Sequence of chain 19.A:
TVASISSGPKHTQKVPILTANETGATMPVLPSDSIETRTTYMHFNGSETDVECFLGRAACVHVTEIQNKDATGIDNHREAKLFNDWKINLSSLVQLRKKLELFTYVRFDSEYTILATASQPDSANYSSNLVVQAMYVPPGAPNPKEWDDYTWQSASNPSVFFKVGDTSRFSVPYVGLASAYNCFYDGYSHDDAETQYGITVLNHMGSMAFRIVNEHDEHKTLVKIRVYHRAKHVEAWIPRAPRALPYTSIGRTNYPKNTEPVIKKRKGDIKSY

A small-molecule ligand and the protein it binds are described below.
Small molecule (SMILES): OCCOCOCc1cc(CCCCCOc2c(Cl)cc(C3=NCCO3)cc2Cl)on1

Sequence of chain 20.C:
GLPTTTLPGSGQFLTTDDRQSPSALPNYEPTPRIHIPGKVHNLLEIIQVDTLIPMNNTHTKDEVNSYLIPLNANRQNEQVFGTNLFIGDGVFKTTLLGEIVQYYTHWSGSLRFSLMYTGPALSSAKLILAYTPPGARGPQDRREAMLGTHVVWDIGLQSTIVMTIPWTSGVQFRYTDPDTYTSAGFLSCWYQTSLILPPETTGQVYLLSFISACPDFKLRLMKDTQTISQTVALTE

Binding-site contacts:
Ligand atom C31 contacts residue LEU106 of chain 19.A at 3.8 Å (hydrophobic).
Ligand atom CL2 contacts residue MET224 of chain 19.A at 2.9 Å.
Ligand atom O1A contacts residue PHE186 of chain 19.A at 2.9 Å.
Ligand atom C1B contacts residue TYR152 of chain 19.A at 3.8 Å (hydrophobic).
Ligand atom C5C contacts residue VAL188 of chain 19.A at 2.9 Å (hydrophobic).
Ligand atom C6B contacts residue VAL188 of chain 19.A at 3.8 Å (hydrophobic).
Ligand atom N3A contacts residue PRO174 of chain 19.A at 3.6 Å (h-bond).
Ligand atom O1B contacts residue TYR152 of chain 19.A at 3.8 Å.
Ligand atom C6B contacts residue TYR152 of chain 19.A at 3.8 Å (hydrophobic).
Ligand atom N3A contacts residue ALA24 of chain 19.C at 3.6 Å.
Ligand atom C5A contacts residue ALA150 of chain 19.A at 3.2 Å (hydrophobic).
Ligand atom C1C contacts residue TYR128 of chain 19.A at 3.5 Å (hydrophobic).
Ligand atom O1D contacts residue SER107 of chain 19.A at 3.2 Å.
Ligand atom C2D contacts residue SER107 of chain 19.A at 3.8 Å.
Ligand atom C2B contacts residue MET224 of chain 19.A at 3.6 Å (hydrophobic).
Ligand atom CL1 contacts residue VAL188 of chain 19.A at 3.5 Å.
Ligand atom O1A contacts residue ALA150 of chain 19.A at 3.8 Å.
Ligand atom C5A contacts residue VAL176 of chain 19.A at 3.2 Å (hydrophobic).
Ligand atom C4A contacts residue PRO174 of chain 19.A at 3.3 Å (hydrophobic).
Ligand atom C5B contacts residue TYR152 of chain 19.A at 3.8 Å (hydrophobic).
Ligand atom C5 contacts residue LEU106 of chain 19.A at 3.5 Å (hydrophobic).
Ligand atom C1B contacts residue VAL188 of chain 19.A at 3.8 Å (hydrophobic).
Ligand atom C2A contacts residue PHE186 of chain 19.A at 3.3 Å (hydrophobic).
Ligand atom C3D contacts residue LEU116 of chain 19.A at 3.6 Å (hydrophobic).
Ligand atom N2 contacts residue MET221 of chain 19.A at 3.5 Å (h-bond).
Ligand atom O1 contacts residue MET221 of chain 19.A at 3.1 Å (h-bond).
Ligand atom N2 contacts residue ASN219 of chain 19.A at 3.4 Å (h-bond).
Ligand atom C4 contacts residue LEU106 of chain 19.A at 2.5 Å (hydrophobic).
Ligand atom C4C contacts residue TYR128 of chain 19.A at 3.5 Å (hydrophobic).
Ligand atom C4A contacts residue SER175 of chain 19.A at 3.8 Å.
Ligand atom C4B contacts residue PHE186 of chain 19.A at 3.4 Å (hydrophobic).
Ligand atom C4A contacts residue VAL176 of chain 19.A at 3.7 Å (hydrophobic).
Ligand atom C3B contacts residue MET224 of chain 19.A at 3.4 Å (hydrophobic).
Ligand atom C3C contacts residue ILE104 of chain 19.A at 3.6 Å (hydrophobic).
Ligand atom C3B contacts residue PHE186 of chain 19.A at 3.7 Å (hydrophobic).
Ligand atom C3 contacts residue LEU106 of chain 19.A at 3.4 Å (hydrophobic).
Ligand atom CL1 contacts residue LEU25 of chain 19.C at 3.5 Å.
Ligand atom CL2 contacts residue ILE104 of chain 19.A at 3.1 Å.
Ligand atom C5A contacts residue PHE186 of chain 19.A at 3.5 Å (hydrophobic).
Ligand atom C31 contacts residue ASN219 of chain 19.A at 3.8 Å.

Sequence of chain 19.C:
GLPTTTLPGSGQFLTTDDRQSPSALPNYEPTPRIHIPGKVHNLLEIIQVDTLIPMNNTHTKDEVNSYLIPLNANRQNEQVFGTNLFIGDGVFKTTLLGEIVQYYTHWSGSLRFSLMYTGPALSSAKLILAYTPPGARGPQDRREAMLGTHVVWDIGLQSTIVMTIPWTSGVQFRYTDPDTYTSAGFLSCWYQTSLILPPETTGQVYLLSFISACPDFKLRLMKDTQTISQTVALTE